Binding-site contacts:
Ligand atom C7 contacts residue GLU482 of chain 1.A at 4.1 Å.
Ligand atom C7 contacts residue ASN485 of chain 1.A at 3.4 Å.
Ligand atom C8 contacts residue ARG465 of chain 1.A at 4.0 Å.
Ligand atom C5 contacts residue ASN485 of chain 1.A at 3.6 Å.
Ligand atom C4 contacts residue ASN485 of chain 1.A at 4.2 Å.
Ligand atom O7 contacts residue ARG465 of chain 1.A at 3.5 Å.
Ligand atom C8 contacts residue GLU482 of chain 1.A at 3.7 Å.
Ligand atom O7 contacts residue SER466 of chain 1.A at 4.2 Å.
Ligand atom C8 contacts residue LYS469 of chain 1.A at 3.6 Å.
Ligand atom O3 contacts residue ARG465 of chain 1.A at 3.7 Å.
Ligand atom C1 contacts residue ASN485 of chain 1.A at 1.4 Å.
Ligand atom N2 contacts residue ASN485 of chain 1.A at 3.0 Å (h-bond).
Ligand atom C2 contacts residue ASN485 of chain 1.A at 2.5 Å.
Ligand atom C3 contacts residue ASN485 of chain 1.A at 3.8 Å.
Ligand atom O7 contacts residue ASN485 of chain 1.A at 3.5 Å (h-bond).
Ligand atom N2 contacts residue ARG465 of chain 1.A at 4.1 Å.
Ligand atom C7 contacts residue ARG465 of chain 1.A at 3.6 Å.
Ligand atom O5 contacts residue ASN485 of chain 1.A at 2.3 Å (h-bond).

Sequence of chain 1.A:
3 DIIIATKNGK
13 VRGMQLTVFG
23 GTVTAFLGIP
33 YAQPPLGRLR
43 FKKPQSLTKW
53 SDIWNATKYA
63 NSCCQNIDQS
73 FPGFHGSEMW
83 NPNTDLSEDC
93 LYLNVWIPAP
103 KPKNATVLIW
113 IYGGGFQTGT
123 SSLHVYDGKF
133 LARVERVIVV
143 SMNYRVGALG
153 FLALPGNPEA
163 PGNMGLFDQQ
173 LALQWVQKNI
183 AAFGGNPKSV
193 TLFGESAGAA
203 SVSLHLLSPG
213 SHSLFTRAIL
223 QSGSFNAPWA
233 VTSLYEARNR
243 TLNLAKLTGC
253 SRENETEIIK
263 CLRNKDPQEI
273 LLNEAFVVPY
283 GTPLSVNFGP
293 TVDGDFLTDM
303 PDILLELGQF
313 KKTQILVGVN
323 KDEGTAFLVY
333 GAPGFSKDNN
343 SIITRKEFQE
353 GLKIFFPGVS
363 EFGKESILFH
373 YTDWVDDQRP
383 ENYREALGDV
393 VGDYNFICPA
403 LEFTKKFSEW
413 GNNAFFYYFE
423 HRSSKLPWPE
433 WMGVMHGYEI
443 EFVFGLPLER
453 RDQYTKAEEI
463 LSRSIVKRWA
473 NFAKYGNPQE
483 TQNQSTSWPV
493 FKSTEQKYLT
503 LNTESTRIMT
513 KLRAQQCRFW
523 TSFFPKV

A small-molecule ligand and the protein it binds are described below.
Small molecule (SMILES): CC(=O)N[C@@H]1[C@@H](O)[C@H](O)[C@@H](CO)O[C@H]1O